Sequence of chain 1.B:
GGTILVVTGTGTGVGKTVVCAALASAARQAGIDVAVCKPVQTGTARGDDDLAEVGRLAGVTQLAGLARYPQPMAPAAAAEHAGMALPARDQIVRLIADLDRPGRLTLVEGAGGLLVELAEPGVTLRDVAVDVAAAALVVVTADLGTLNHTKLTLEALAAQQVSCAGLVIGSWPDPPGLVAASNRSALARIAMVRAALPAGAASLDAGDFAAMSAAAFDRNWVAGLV

Sequence of chain 1.A:
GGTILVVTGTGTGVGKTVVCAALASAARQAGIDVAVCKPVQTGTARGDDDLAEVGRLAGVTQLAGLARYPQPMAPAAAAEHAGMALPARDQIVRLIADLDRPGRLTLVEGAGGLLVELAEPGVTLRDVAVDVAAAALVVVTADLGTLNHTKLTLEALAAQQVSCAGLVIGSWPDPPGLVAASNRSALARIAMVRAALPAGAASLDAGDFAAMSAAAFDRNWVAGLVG

A protein and the small-molecule ligand that binds it are described below.
Small molecule (SMILES): O=C(O)C(C(=O)O)[C@@H]1CCC[C@H]1C(=O)c1ccc(-c2nnn[nH]2)cc1

Binding-site contacts:
Ligand atom O10 contacts residue GLY118 of chain 1.B at 3.3 Å (h-bond).
Ligand atom O14 contacts residue GLN47 of chain 1.B at 3.0 Å (h-bond).
Ligand atom C09 contacts residue SO41 of chain 1.J at 3.6 Å.
Ligand atom N24 contacts residue ASN154 of chain 1.A at 2.9 Å (h-bond).
Ligand atom O14 contacts residue ASP56 of chain 1.B at 2.8 Å (salt-bridge).
Ligand atom N23 contacts residue GLY151 of chain 1.A at 3.2 Å.
Ligand atom O14 contacts residue LYS44 of chain 1.B at 3.3 Å (salt-bridge).
Ligand atom C21 contacts residue GLY151 of chain 1.A at 3.6 Å.
Ligand atom N22 contacts residue GLY151 of chain 1.A at 3.0 Å (h-bond).
Ligand atom C12 contacts residue ASP56 of chain 1.B at 3.5 Å.
Ligand atom N23 contacts residue THR152 of chain 1.A at 3.3 Å (h-bond).
Ligand atom O11 contacts residue THR18 of chain 1.B at 2.6 Å (h-bond).
Ligand atom C20 contacts residue ALA80 of chain 1.B at 3.7 Å (hydrophobic).
Ligand atom C09 contacts residue THR18 of chain 1.B at 3.5 Å.
Ligand atom O01 contacts residue ALA117 of chain 1.B at 3.5 Å.
Ligand atom C06 contacts residue ASP54 of chain 1.B at 3.4 Å.
Ligand atom O01 contacts residue THR48 of chain 1.B at 3.3 Å (h-bond).
Ligand atom C05 contacts residue THR48 of chain 1.B at 3.4 Å.
Ligand atom C16 contacts residue PRO81 of chain 1.B at 3.7 Å (hydrophobic).
Ligand atom N25 contacts residue GLY151 of chain 1.A at 3.7 Å.
Ligand atom C08 contacts residue THR18 of chain 1.B at 3.7 Å.
Ligand atom N24 contacts residue LEU153 of chain 1.A at 3.2 Å (h-bond).
Ligand atom O10 contacts residue ALA117 of chain 1.B at 3.4 Å.
Ligand atom N24 contacts residue GLY151 of chain 1.A at 3.3 Å.
Ligand atom O11 contacts residue LYS22 of chain 1.B at 3.0 Å (salt-bridge).
Ligand atom C16 contacts residue GLY118 of chain 1.B at 3.4 Å.
Ligand atom C19 contacts residue LEU150 of chain 1.A at 3.6 Å (hydrophobic).
Ligand atom O11 contacts residue GLY118 of chain 1.B at 2.9 Å (h-bond).
Ligand atom O10 contacts residue LYS44 of chain 1.B at 3.0 Å (salt-bridge).
Ligand atom O11 contacts residue SO41 of chain 1.J at 3.5 Å (h-bond).
Ligand atom O13 contacts residue SO41 of chain 1.J at 3.5 Å (h-bond).
Ligand atom C09 contacts residue GLY118 of chain 1.B at 3.4 Å.
Ligand atom N23 contacts residue LEU153 of chain 1.A at 3.0 Å (h-bond).
Ligand atom C09 contacts residue LYS22 of chain 1.B at 3.7 Å.
Ligand atom O10 contacts residue LYS22 of chain 1.B at 3.6 Å.
Ligand atom O13 contacts residue ASP56 of chain 1.B at 3.5 Å (salt-bridge).
Ligand atom C03 contacts residue THR18 of chain 1.B at 3.4 Å.
Ligand atom C04 contacts residue THR48 of chain 1.B at 3.3 Å.
Ligand atom N25 contacts residue VAL122 of chain 1.B at 3.6 Å.
Ligand atom C02 contacts residue THR48 of chain 1.B at 3.6 Å.